A small-molecule ligand and the protein it binds are described below.
Small molecule (SMILES): O=P(O)(O)OC[C@H]1O[C@@H](OP(=O)(O)O)[C@H](O)[C@@H](O)[C@@H]1O

Binding-site contacts:
Ligand atom O1 contacts residue SER116 of chain 1.A at 3.3 Å.
Ligand atom C3 contacts residue VAL47 of chain 1.A at 3.5 Å (hydrophobic).
Ligand atom O4 contacts residue LEU44 of chain 1.A at 3.3 Å (h-bond).
Ligand atom O3X contacts residue LYS117 of chain 1.A at 3.1 Å (salt-bridge).
Ligand atom O3 contacts residue LEU44 of chain 1.A at 3.3 Å (h-bond).
Ligand atom O3 contacts residue VAL47 of chain 1.A at 3.6 Å.
Ligand atom O2X contacts residue LYS76 of chain 1.A at 3.6 Å (salt-bridge).
Ligand atom O5 contacts residue VAL47 of chain 1.A at 3.5 Å (h-bond).
Ligand atom O5 contacts residue SER116 of chain 1.A at 3.4 Å.
Ligand atom O1X contacts residue SER116 of chain 1.A at 2.6 Å (h-bond).
Ligand atom O2P contacts residue ASN10 of chain 1.A at 3.0 Å (h-bond).
Ligand atom P contacts residue MG1 of chain 1.C at 3.6 Å.
Ligand atom O2X contacts residue ARG49 of chain 1.A at 3.1 Å (salt-bridge).
Ligand atom O3X contacts residue SER116 of chain 1.A at 3.6 Å.
Ligand atom P contacts residue SER114 of chain 1.A at 3.7 Å.
Ligand atom C6 contacts residue GLY46 of chain 1.A at 3.7 Å.
Ligand atom C4 contacts residue VAL47 of chain 1.A at 3.2 Å (hydrophobic).
Ligand atom O2P contacts residue SER114 of chain 1.A at 2.8 Å (h-bond).
Ligand atom O1X contacts residue ASN118 of chain 1.A at 3.0 Å (h-bond).
Ligand atom O1P contacts residue ASN10 of chain 1.A at 3.4 Å (h-bond).
Ligand atom O1X contacts residue HIS20 of chain 1.A at 3.5 Å.
Ligand atom O3 contacts residue SER52 of chain 1.A at 3.0 Å (h-bond).
Ligand atom O2 contacts residue TRP24 of chain 1.A at 3.7 Å.
Ligand atom O6 contacts residue ASN10 of chain 1.A at 3.1 Å (h-bond).
Ligand atom C2 contacts residue VAL47 of chain 1.A at 3.2 Å (hydrophobic).
Ligand atom O2 contacts residue LYS76 of chain 1.A at 3.2 Å (salt-bridge).
Ligand atom O3 contacts residue TRP24 of chain 1.A at 3.2 Å (h-bond).
Ligand atom O1P contacts residue ASP8 of chain 1.A at 2.9 Å (salt-bridge).
Ligand atom O3P contacts residue LYS145 of chain 1.A at 2.9 Å (salt-bridge).
Ligand atom O3P contacts residue ASP8 of chain 1.A at 3.1 Å (salt-bridge).
Ligand atom C4 contacts residue LEU44 of chain 1.A at 3.4 Å (hydrophobic).
Ligand atom P' contacts residue SER116 of chain 1.A at 3.6 Å.
Ligand atom O1P contacts residue MG1 of chain 1.C at 2.2 Å.
Ligand atom O3X contacts residue ARG49 of chain 1.A at 3.0 Å (salt-bridge).
Ligand atom O3P contacts residue ALA115 of chain 1.A at 2.9 Å (h-bond).
Ligand atom O3P contacts residue SER114 of chain 1.A at 3.6 Å.
Ligand atom O4 contacts residue LYS45 of chain 1.A at 3.6 Å.
Ligand atom O2P contacts residue LEU9 of chain 1.A at 3.2 Å.
Ligand atom O2P contacts residue ASP8 of chain 1.A at 3.0 Å (salt-bridge).
Ligand atom P contacts residue ASP8 of chain 1.A at 3.1 Å.

Sequence of chain 1.A:
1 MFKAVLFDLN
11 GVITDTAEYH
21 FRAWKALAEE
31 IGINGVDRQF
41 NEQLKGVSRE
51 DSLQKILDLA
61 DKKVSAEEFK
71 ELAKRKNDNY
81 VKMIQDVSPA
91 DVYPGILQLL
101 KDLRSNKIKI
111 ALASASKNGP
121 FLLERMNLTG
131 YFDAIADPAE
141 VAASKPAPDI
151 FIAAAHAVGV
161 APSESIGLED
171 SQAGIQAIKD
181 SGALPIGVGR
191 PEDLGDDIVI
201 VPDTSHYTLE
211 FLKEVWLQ